Binding-site contacts:
Ligand atom O4 contacts residue NAG1 of chain 60.Z at 1.6 Å.
Ligand atom O3 contacts residue NAG1 of chain 60.Z at 2.4 Å (h-bond).
Ligand atom O6 contacts residue THR48 of chain 60.F at 4.0 Å.
Ligand atom C3 contacts residue NAG1 of chain 60.Z at 3.3 Å.
Ligand atom O6 contacts residue NAG1 of chain 60.Z at 4.1 Å.
Ligand atom C4 contacts residue ASN75 of chain 60.E at 4.0 Å.
Ligand atom C7 contacts residue MET126 of chain 60.E at 3.8 Å (hydrophobic).
Ligand atom C6 contacts residue ASN75 of chain 60.E at 3.8 Å.
Ligand atom O5 contacts residue THR48 of chain 60.F at 4.0 Å.
Ligand atom C5 contacts residue NAG1 of chain 60.Z at 3.7 Å.
Ligand atom C2 contacts residue NAG1 of chain 60.Z at 4.1 Å.
Ligand atom C3 contacts residue ASN75 of chain 60.E at 3.5 Å.
Ligand atom O6 contacts residue CYS45 of chain 60.F at 3.4 Å (h-bond).
Ligand atom C7 contacts residue ASN75 of chain 60.E at 2.8 Å.
Ligand atom C6 contacts residue NAG1 of chain 60.Z at 3.4 Å.
Ligand atom O6 contacts residue GLU46 of chain 60.F at 3.8 Å.
Ligand atom C2 contacts residue ASN75 of chain 60.E at 2.6 Å.
Ligand atom C5 contacts residue ASN75 of chain 60.E at 3.2 Å.
Ligand atom O7 contacts residue ASN75 of chain 60.E at 3.2 Å (h-bond).
Ligand atom C6 contacts residue CYS45 of chain 60.F at 4.4 Å (hydrophobic).
Ligand atom C8 contacts residue PHE98 of chain 60.E at 3.6 Å (hydrophobic).
Ligand atom C6 contacts residue THR48 of chain 60.F at 4.4 Å.
Ligand atom C1 contacts residue ASN75 of chain 60.E at 1.3 Å.
Ligand atom C8 contacts residue ASN75 of chain 60.E at 3.0 Å.
Ligand atom C4 contacts residue NAG1 of chain 60.Z at 2.9 Å.
Ligand atom O5 contacts residue ASN75 of chain 60.E at 2.1 Å (h-bond).
Ligand atom O6 contacts residue ASN75 of chain 60.E at 3.8 Å.
Ligand atom O7 contacts residue MET126 of chain 60.E at 3.1 Å.
Ligand atom C8 contacts residue MET126 of chain 60.E at 3.7 Å (hydrophobic).
Ligand atom N2 contacts residue ASN75 of chain 60.E at 3.0 Å (h-bond).

This small molecule binds to this protein.
Small molecule (SMILES): CC(=O)N[C@@H]1[C@@H](O)[C@H](O)[C@@H](CO)O[C@H]1O

Sequence of chain 60.E:
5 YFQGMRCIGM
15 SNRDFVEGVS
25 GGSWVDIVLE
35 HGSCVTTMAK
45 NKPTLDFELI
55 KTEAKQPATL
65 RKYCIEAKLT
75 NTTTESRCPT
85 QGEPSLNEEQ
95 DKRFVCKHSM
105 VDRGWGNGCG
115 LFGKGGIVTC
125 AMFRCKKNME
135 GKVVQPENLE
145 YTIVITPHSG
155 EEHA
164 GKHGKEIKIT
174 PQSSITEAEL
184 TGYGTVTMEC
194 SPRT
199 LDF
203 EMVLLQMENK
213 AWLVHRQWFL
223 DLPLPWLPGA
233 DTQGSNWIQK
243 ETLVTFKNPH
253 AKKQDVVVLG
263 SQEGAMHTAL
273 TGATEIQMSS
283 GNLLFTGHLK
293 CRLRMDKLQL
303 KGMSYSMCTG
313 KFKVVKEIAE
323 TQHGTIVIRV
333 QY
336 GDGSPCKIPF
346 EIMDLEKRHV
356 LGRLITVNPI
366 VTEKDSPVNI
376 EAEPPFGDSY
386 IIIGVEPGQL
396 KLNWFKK

Sequence of chain 60.F:
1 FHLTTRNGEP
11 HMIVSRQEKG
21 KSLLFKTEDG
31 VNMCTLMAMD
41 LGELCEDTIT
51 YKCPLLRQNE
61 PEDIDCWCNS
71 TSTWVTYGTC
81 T